Binding-site contacts:
Ligand atom NAK contacts residue PHE117 of chain 1.C at 3.9 Å.
Ligand atom SAL contacts residue LEU229 of chain 1.C at 3.5 Å.
Ligand atom NAA contacts residue LEU228 of chain 1.C at 3.9 Å.
Ligand atom NAK contacts residue TYR194 of chain 1.C at 2.5 Å (h-bond).
Ligand atom C6 contacts residue NAP1 of chain 1.K at 3.9 Å.
Ligand atom C5 contacts residue PHE117 of chain 1.C at 3.6 Å (hydrophobic).
Ligand atom CAF contacts residue LEU229 of chain 1.C at 3.7 Å (hydrophobic).
Ligand atom NAK contacts residue NAP1 of chain 1.K at 3.1 Å (h-bond).
Ligand atom C5 contacts residue NAP1 of chain 1.K at 3.5 Å.
Ligand atom CAH contacts residue NAP1 of chain 1.K at 3.2 Å.
Ligand atom C2 contacts residue TYR194 of chain 1.C at 4.0 Å (hydrophobic).
Ligand atom CAE contacts residue TRP241 of chain 1.C at 3.8 Å (hydrophobic).
Ligand atom C4 contacts residue TYR194 of chain 1.C at 2.8 Å (hydrophobic).
Ligand atom CAF contacts residue VAL226 of chain 1.C at 3.7 Å (hydrophobic).
Ligand atom CAN contacts residue NAP1 of chain 1.K at 3.5 Å.
Ligand atom C6 contacts residue PHE117 of chain 1.C at 3.5 Å (hydrophobic).
Ligand atom CAN contacts residue PHE117 of chain 1.C at 3.9 Å (hydrophobic).
Ligand atom NAR contacts residue PHE117 of chain 1.C at 3.8 Å.
Ligand atom N1 contacts residue PHE117 of chain 1.C at 3.9 Å.
Ligand atom CAC contacts residue PHE117 of chain 1.C at 3.9 Å (hydrophobic).
Ligand atom CAD contacts residue NAP1 of chain 1.K at 3.4 Å.
Ligand atom C4 contacts residue PHE117 of chain 1.C at 3.7 Å (hydrophobic).
Ligand atom NAA contacts residue PRO230 of chain 1.C at 3.3 Å.
Ligand atom CAH contacts residue PRO230 of chain 1.C at 3.7 Å (hydrophobic).
Ligand atom N3 contacts residue TYR194 of chain 1.C at 2.7 Å (h-bond).
Ligand atom C4 contacts residue NAP1 of chain 1.K at 3.4 Å.
Ligand atom CAC contacts residue NAP1 of chain 1.K at 3.6 Å.
Ligand atom CAG contacts residue PHE117 of chain 1.C at 3.5 Å (hydrophobic).
Ligand atom NAB contacts residue ASP181 of chain 1.C at 2.8 Å (salt-bridge).
Ligand atom N3 contacts residue PHE117 of chain 1.C at 3.9 Å.
Ligand atom N3 contacts residue NAP1 of chain 1.K at 3.5 Å.
Ligand atom CAD contacts residue TYR194 of chain 1.C at 3.7 Å (hydrophobic).
Ligand atom CAC contacts residue PRO230 of chain 1.C at 3.9 Å (hydrophobic).
Ligand atom SAL contacts residue TRP241 of chain 1.C at 3.7 Å.
Ligand atom NAA contacts residue ARG34 of chain 1.C at 3.3 Å (salt-bridge).
Ligand atom SAL contacts residue VAL226 of chain 1.C at 3.6 Å.
Ligand atom C2 contacts residue ASP181 of chain 1.C at 3.5 Å.
Ligand atom N3 contacts residue ASP181 of chain 1.C at 3.4 Å (salt-bridge).
Ligand atom NAA contacts residue NAP1 of chain 1.K at 3.5 Å (h-bond).
Ligand atom CAF contacts residue NAP1 of chain 1.K at 3.3 Å.

Sequence of chain 1.C:
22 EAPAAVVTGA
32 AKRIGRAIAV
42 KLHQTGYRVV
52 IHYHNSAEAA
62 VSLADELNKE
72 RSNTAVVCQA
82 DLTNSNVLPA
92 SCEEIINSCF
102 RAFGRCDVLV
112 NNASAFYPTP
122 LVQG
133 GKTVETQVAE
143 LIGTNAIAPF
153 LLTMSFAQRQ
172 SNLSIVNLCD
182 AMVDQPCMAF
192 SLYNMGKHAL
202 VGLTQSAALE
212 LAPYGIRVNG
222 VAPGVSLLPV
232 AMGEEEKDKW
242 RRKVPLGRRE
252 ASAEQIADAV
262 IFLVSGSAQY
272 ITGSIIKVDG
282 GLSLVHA

A protein and the small-molecule ligand that binds it are described below.
Small molecule (SMILES): N#Cc1c[nH]c2nc(N)nc(N3CCSCC3)c12